Binding-site contacts:
Ligand atom C3 contacts residue ASN241 of chain 1.A at 3.7 Å.
Ligand atom O6 contacts residue ALA244 of chain 1.A at 3.4 Å.
Ligand atom O5 contacts residue ASN241 of chain 1.A at 2.3 Å (h-bond).
Ligand atom C7 contacts residue TRP384 of chain 1.A at 4.3 Å (hydrophobic).
Ligand atom O7 contacts residue ASN241 of chain 1.A at 2.9 Å (h-bond).
Ligand atom C5 contacts residue TRP384 of chain 1.A at 4.4 Å (hydrophobic).
Ligand atom C5 contacts residue ASN241 of chain 1.A at 3.6 Å.
Ligand atom O7 contacts residue TRP384 of chain 1.A at 3.2 Å.
Ligand atom O5 contacts residue TRP384 of chain 1.A at 3.8 Å.
Ligand atom C8 contacts residue ASN241 of chain 1.A at 4.4 Å.
Ligand atom C7 contacts residue ASN241 of chain 1.A at 3.1 Å.
Ligand atom O5 contacts residue ALA244 of chain 1.A at 3.5 Å.
Ligand atom C6 contacts residue LYS388 of chain 1.A at 4.0 Å.
Ligand atom C1 contacts residue ASN241 of chain 1.A at 1.4 Å.
Ligand atom O6 contacts residue LYS388 of chain 1.A at 3.0 Å.
Ligand atom C2 contacts residue ASN241 of chain 1.A at 2.4 Å.
Ligand atom C1 contacts residue TRP384 of chain 1.A at 4.3 Å (hydrophobic).
Ligand atom C6 contacts residue ALA244 of chain 1.A at 4.4 Å (hydrophobic).
Ligand atom C2 contacts residue TRP384 of chain 1.A at 4.1 Å (hydrophobic).
Ligand atom N2 contacts residue ASN241 of chain 1.A at 2.9 Å (h-bond).
Ligand atom C6 contacts residue TRP384 of chain 1.A at 4.3 Å (hydrophobic).
Ligand atom C5 contacts residue ALA244 of chain 1.A at 4.3 Å (hydrophobic).
Ligand atom C4 contacts residue ASN241 of chain 1.A at 4.2 Å.
Ligand atom C4 contacts residue TRP384 of chain 1.A at 4.4 Å (hydrophobic).
Ligand atom C8 contacts residue LYS388 of chain 1.A at 4.2 Å.
Ligand atom C1 contacts residue ALA244 of chain 1.A at 4.0 Å (hydrophobic).

A small-molecule ligand and the protein it binds are described below.
Small molecule (SMILES): CC(=O)N[C@H]1[C@H](O[C@H]2[C@H](O)[C@@H](NC(C)=O)CO[C@@H]2CO)O[C@H](CO)[C@@H](O[C@H]2O[C@H](CO)[C@@H](O)[C@H](O)[C@@H]2O)[C@@H]1O

Sequence of chain 1.A:
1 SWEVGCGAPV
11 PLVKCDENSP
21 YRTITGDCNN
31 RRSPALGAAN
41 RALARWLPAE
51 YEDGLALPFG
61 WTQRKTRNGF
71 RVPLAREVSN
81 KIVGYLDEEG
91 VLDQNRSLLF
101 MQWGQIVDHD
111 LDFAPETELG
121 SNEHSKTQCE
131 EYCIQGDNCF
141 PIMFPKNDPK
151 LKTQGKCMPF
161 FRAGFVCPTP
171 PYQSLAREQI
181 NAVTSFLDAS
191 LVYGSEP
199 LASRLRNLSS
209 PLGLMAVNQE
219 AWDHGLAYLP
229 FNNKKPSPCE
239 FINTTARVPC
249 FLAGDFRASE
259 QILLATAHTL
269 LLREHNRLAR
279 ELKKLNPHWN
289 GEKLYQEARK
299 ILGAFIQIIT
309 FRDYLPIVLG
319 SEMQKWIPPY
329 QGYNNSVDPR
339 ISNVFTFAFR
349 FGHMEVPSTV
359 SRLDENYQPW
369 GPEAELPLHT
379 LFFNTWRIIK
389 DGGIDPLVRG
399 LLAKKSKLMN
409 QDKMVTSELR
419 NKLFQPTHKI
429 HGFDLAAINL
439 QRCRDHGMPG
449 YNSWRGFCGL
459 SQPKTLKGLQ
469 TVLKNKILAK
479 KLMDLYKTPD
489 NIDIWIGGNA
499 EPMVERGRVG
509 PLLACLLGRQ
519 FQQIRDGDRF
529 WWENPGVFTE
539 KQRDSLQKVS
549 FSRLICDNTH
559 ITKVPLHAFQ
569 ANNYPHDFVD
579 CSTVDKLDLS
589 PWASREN